The protein below binds the small molecule below.
Small molecule (SMILES): CC(C)c1cccc(CNC[C@@H](O)[C@@H]2C[C@H](C)CCCCCCCCC(=O)N(C)[C@@H](C)C(=O)N2)c1

Sequence of chain 1.B:
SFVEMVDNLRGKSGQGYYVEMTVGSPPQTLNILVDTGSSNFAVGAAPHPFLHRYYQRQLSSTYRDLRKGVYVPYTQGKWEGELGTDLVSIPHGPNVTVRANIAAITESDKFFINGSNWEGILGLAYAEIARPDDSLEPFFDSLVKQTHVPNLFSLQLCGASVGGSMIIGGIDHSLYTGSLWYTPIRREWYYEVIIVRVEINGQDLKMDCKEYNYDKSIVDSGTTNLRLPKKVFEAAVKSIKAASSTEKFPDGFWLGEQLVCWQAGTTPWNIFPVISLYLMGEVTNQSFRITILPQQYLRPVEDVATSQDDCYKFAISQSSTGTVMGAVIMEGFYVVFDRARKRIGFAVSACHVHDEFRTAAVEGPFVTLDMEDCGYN

Binding-site contacts:
Ligand atom C40 contacts residue TYR87 of chain 1.B at 3.6 Å (hydrophobic).
Ligand atom C57 contacts residue TYR214 of chain 1.B at 3.7 Å (hydrophobic).
Ligand atom O46 contacts residue ASP48 of chain 1.B at 2.7 Å (salt-bridge).
Ligand atom C57 contacts residue GLY50 of chain 1.B at 3.1 Å.
Ligand atom C9 contacts residue GLY246 of chain 1.B at 3.4 Å.
Ligand atom C17 contacts residue TRP131 of chain 1.B at 3.6 Å (hydrophobic).
Ligand atom C64 contacts residue THR88 of chain 1.B at 3.2 Å.
Ligand atom C62 contacts residue THR88 of chain 1.B at 3.7 Å.
Ligand atom N5 contacts residue GLY246 of chain 1.B at 3.0 Å (h-bond).
Ligand atom O39 contacts residue THR247 of chain 1.B at 3.4 Å.
Ligand atom C77 contacts residue THR88 of chain 1.B at 3.7 Å.
Ligand atom N5 contacts residue THR247 of chain 1.B at 3.7 Å.
Ligand atom C81 contacts residue GLN89 of chain 1.B at 3.6 Å.
Ligand atom C7 contacts residue GLY246 of chain 1.B at 3.6 Å.
Ligand atom O76 contacts residue THR88 of chain 1.B at 3.2 Å (h-bond).
Ligand atom C32 contacts residue GLY246 of chain 1.B at 3.6 Å.
Ligand atom C32 contacts residue THR248 of chain 1.B at 3.6 Å.
Ligand atom O76 contacts residue GLN89 of chain 1.B at 3.4 Å (h-bond).
Ligand atom C44 contacts residue ASP244 of chain 1.B at 3.7 Å.
Ligand atom C12 contacts residue GLY246 of chain 1.B at 3.7 Å.
Ligand atom C26 contacts residue GLN28 of chain 1.B at 3.4 Å.
Ligand atom C60 contacts residue PRO86 of chain 1.B at 3.5 Å (hydrophobic).
Ligand atom C53 contacts residue GLY50 of chain 1.B at 3.4 Å.
Ligand atom C40 contacts residue GLN89 of chain 1.B at 3.5 Å.
Ligand atom O39 contacts residue THR248 of chain 1.B at 2.9 Å (h-bond).
Ligand atom O46 contacts residue GLY50 of chain 1.B at 3.6 Å (h-bond).
Ligand atom C35 contacts residue THR248 of chain 1.B at 3.5 Å.
Ligand atom C53 contacts residue ASP244 of chain 1.B at 3.4 Å.
Ligand atom C23 contacts residue LEU46 of chain 1.B at 3.3 Å (hydrophobic).
Ligand atom C44 contacts residue ASP48 of chain 1.B at 3.7 Å.
Ligand atom O76 contacts residue TYR87 of chain 1.B at 3.7 Å.
Ligand atom C48 contacts residue ASP244 of chain 1.B at 3.2 Å.
Ligand atom N51 contacts residue ASP244 of chain 1.B at 2.6 Å (salt-bridge).
Ligand atom N51 contacts residue GLY50 of chain 1.B at 3.1 Å (h-bond).
Ligand atom C17 contacts residue LEU46 of chain 1.B at 3.5 Å (hydrophobic).
Ligand atom C48 contacts residue THR247 of chain 1.B at 3.7 Å.
Ligand atom C14 contacts residue LEU46 of chain 1.B at 3.4 Å (hydrophobic).
Ligand atom C72 contacts residue TYR87 of chain 1.B at 3.5 Å (hydrophobic).
Ligand atom O46 contacts residue TYR87 of chain 1.B at 3.3 Å.
Ligand atom C77 contacts residue GLN89 of chain 1.B at 3.5 Å.